Sequence of chain 1.M:
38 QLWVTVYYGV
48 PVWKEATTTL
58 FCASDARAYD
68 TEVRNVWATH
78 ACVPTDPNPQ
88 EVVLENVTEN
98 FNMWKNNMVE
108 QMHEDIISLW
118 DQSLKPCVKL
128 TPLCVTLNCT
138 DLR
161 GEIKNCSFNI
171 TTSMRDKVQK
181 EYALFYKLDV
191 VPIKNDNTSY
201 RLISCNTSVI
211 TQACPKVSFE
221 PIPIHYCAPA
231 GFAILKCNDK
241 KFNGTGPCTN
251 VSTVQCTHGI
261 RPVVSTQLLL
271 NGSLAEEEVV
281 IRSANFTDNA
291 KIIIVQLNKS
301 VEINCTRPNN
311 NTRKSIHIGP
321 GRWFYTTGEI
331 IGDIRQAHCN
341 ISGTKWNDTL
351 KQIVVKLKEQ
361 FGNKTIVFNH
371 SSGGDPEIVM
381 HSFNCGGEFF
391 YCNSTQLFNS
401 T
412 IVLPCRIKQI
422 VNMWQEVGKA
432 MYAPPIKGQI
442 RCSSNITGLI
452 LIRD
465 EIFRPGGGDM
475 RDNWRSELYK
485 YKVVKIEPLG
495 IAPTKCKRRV

Binding-site contacts:
Ligand atom C8 contacts residue HIS338 of chain 1.M at 3.8 Å.
Ligand atom C2 contacts residue ASN340 of chain 1.M at 2.5 Å.
Ligand atom C8 contacts residue ASN304 of chain 1.M at 3.4 Å.
Ligand atom C4 contacts residue ASN340 of chain 1.M at 4.2 Å.
Ligand atom C5 contacts residue ASN340 of chain 1.M at 3.7 Å.
Ligand atom N2 contacts residue HIS338 of chain 1.M at 3.1 Å (h-bond).
Ligand atom O7 contacts residue ASN304 of chain 1.M at 4.4 Å.
Ligand atom C3 contacts residue HIS338 of chain 1.M at 3.8 Å.
Ligand atom C8 contacts residue ASN340 of chain 1.M at 3.5 Å.
Ligand atom C1 contacts residue VAL413 of chain 1.M at 3.8 Å (hydrophobic).
Ligand atom C3 contacts residue ASN340 of chain 1.M at 3.8 Å.
Ligand atom O5 contacts residue VAL413 of chain 1.M at 3.9 Å.
Ligand atom C7 contacts residue ASN304 of chain 1.M at 4.3 Å.
Ligand atom C8 contacts residue THR306 of chain 1.M at 3.6 Å.
Ligand atom N2 contacts residue ASN340 of chain 1.M at 2.9 Å (h-bond).
Ligand atom C2 contacts residue HIS338 of chain 1.M at 4.0 Å.
Ligand atom C1 contacts residue ASN340 of chain 1.M at 1.5 Å.
Ligand atom O3 contacts residue HIS338 of chain 1.M at 4.1 Å.
Ligand atom O5 contacts residue ASN340 of chain 1.M at 2.4 Å (h-bond).
Ligand atom C7 contacts residue ASN340 of chain 1.M at 3.2 Å.
Ligand atom C7 contacts residue HIS338 of chain 1.M at 3.9 Å.
Ligand atom O7 contacts residue ASN340 of chain 1.M at 3.4 Å (h-bond).
Ligand atom C1 contacts residue HIS338 of chain 1.M at 4.4 Å.

A protein and the small-molecule ligand that binds it are described below.
Small molecule (SMILES): CC(=O)N[C@H]1[C@H](O[C@H]2[C@H](O)[C@@H](NC(C)=O)CO[C@@H]2CO)O[C@H](CO)[C@@H](O[C@@H]2O[C@H](CO)[C@@H](O)[C@H](O)[C@@H]2O)[C@@H]1O